This protein binds this small molecule.
Small molecule (SMILES): O=C(CO)[C@@H](O)[C@H](O)[C@H](O)COP(=O)(O)O

Sequence of chain 1.B:
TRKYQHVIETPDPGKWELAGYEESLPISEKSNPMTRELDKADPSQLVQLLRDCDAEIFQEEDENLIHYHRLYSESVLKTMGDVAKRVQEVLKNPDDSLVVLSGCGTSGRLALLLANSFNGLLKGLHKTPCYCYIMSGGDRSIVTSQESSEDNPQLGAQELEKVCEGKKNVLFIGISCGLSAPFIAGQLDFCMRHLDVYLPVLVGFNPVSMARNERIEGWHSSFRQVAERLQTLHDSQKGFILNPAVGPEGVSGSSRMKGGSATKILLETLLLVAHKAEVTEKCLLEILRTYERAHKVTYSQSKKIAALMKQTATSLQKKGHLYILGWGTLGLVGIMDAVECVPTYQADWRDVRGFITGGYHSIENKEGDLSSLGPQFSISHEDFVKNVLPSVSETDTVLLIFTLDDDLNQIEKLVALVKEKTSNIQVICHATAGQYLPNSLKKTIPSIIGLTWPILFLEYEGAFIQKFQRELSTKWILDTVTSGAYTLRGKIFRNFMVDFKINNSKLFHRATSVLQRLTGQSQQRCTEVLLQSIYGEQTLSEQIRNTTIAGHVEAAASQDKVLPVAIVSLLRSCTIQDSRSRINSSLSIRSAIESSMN

Binding-site contacts:
Ligand atom O1 contacts residue ARG259 of chain 1.B at 3.3 Å.
Ligand atom P contacts residue LYS513 of chain 1.B at 3.9 Å.
Ligand atom C1 contacts residue SER258 of chain 1.B at 3.9 Å.
Ligand atom O1P contacts residue SER110 of chain 1.B at 3.6 Å.
Ligand atom O2 contacts residue ARG259 of chain 1.B at 3.4 Å.
Ligand atom C6 contacts residue CYS107 of chain 1.B at 3.2 Å (hydrophobic).
Ligand atom O5 contacts residue LYS513 of chain 1.B at 2.2 Å (salt-bridge).
Ligand atom O3 contacts residue GLY108 of chain 1.B at 3.6 Å.
Ligand atom O3P contacts residue SER183 of chain 1.B at 3.3 Å (h-bond).
Ligand atom O2 contacts residue THR109 of chain 1.B at 2.9 Å (h-bond).
Ligand atom O1 contacts residue SER258 of chain 1.B at 3.7 Å.
Ligand atom O4 contacts residue GLY108 of chain 1.B at 3.6 Å.
Ligand atom O3 contacts residue GLU347 of chain 1.B at 3.0 Å (salt-bridge).
Ligand atom P contacts residue SER179 of chain 1.B at 3.8 Å.
Ligand atom O4 contacts residue CYS107 of chain 1.B at 3.1 Å (h-bond).
Ligand atom O4 contacts residue SER110 of chain 1.B at 3.8 Å.
Ligand atom O2 contacts residue GLU347 of chain 1.B at 3.4 Å.
Ligand atom O2P contacts residue GLY181 of chain 1.B at 3.9 Å.
Ligand atom C5 contacts residue CYS107 of chain 1.B at 3.8 Å (hydrophobic).
Ligand atom O1P contacts residue CYS180 of chain 1.B at 2.6 Å (h-bond).
Ligand atom C2 contacts residue SER258 of chain 1.B at 3.8 Å.
Ligand atom O5 contacts residue SER258 of chain 1.B at 3.9 Å.
Ligand atom O2P contacts residue LYS513 of chain 1.B at 3.2 Å (salt-bridge).
Ligand atom O2P contacts residue SER258 of chain 1.B at 3.7 Å.
Ligand atom C4 contacts residue SER258 of chain 1.B at 3.5 Å.
Ligand atom O1 contacts residue SER257 of chain 1.B at 3.8 Å.
Ligand atom O2P contacts residue CYS180 of chain 1.B at 3.8 Å.
Ligand atom O3P contacts residue CYS180 of chain 1.B at 3.6 Å.
Ligand atom O3P contacts residue SER179 of chain 1.B at 2.5 Å (h-bond).
Ligand atom O1 contacts residue GLU347 of chain 1.B at 3.8 Å.
Ligand atom C1 contacts residue GLU347 of chain 1.B at 4.0 Å.
Ligand atom C5 contacts residue LYS513 of chain 1.B at 3.5 Å.
Ligand atom O6 contacts residue GLU153 of chain 1.B at 3.6 Å.
Ligand atom O4 contacts residue THR109 of chain 1.B at 2.8 Å (h-bond).
Ligand atom O3P contacts residue GLY181 of chain 1.B at 3.9 Å.
Ligand atom O3 contacts residue THR109 of chain 1.B at 3.7 Å.
Ligand atom C2 contacts residue GLU347 of chain 1.B at 3.6 Å.
Ligand atom O1P contacts residue SER179 of chain 1.B at 3.5 Å.
Ligand atom P contacts residue CYS180 of chain 1.B at 3.6 Å.
Ligand atom O6 contacts residue LYS513 of chain 1.B at 3.5 Å (salt-bridge).